A protein and the small-molecule ligand that binds it are described below.
Small molecule (SMILES): CC(C)C[C@@H](NC(=O)[C@H](C)NC(=O)CNC(=O)[C@@H](NC=O)C(C)C)C(=O)N[C@@H](C)C(=O)N[C@@H](C(=O)N[C@H](C(=O)N[C@@H](C(=O)N[C@@H](CC1=CN=C2CC=CC=C12)C(=O)N[C@H](CC(C)C)C(=O)N[C@@H](CC1=c2ccccc2=NC1)C(=O)N[C@H](CC(C)C)C(=O)N[C@@H](CC1=c2ccccc2=NC1)C(=O)N[C@H](CC(C)C)C(=O)N[C@@H](CC1=c2ccccc2=NC1)C(=O)NCCO)C(C)C)C(C)C)C(C)C

Binding-site contacts:
Ligand atom O contacts residue DLE10 of chain 1.B at 3.0 Å (h-bond).
Ligand atom O contacts residue TRP15 of chain 1.B at 2.8 Å (h-bond).
Ligand atom N contacts residue DLE10 of chain 1.B at 3.0 Å (h-bond).
Ligand atom N contacts residue DLE4 of chain 1.B at 2.9 Å (h-bond).
Ligand atom N contacts residue DLE14 of chain 1.B at 2.9 Å (h-bond).
Ligand atom O contacts residue FVA1 of chain 1.B at 2.9 Å (h-bond).
Ligand atom O contacts residue TRP13 of chain 1.B at 2.9 Å (h-bond).
Ligand atom N contacts residue VAL7 of chain 1.B at 2.8 Å (h-bond).
Ligand atom N contacts residue ALA3 of chain 1.B at 2.8 Å (h-bond).
Ligand atom N contacts residue TRP11 of chain 1.B at 2.8 Å (h-bond).
Ligand atom CA contacts residue DLE4 of chain 1.B at 3.3 Å.
Ligand atom O contacts residue ALA3 of chain 1.B at 2.9 Å (h-bond).
Ligand atom O contacts residue ETA16 of chain 1.B at 2.9 Å (h-bond).
Ligand atom N contacts residue FVA1 of chain 1.B at 2.8 Å (h-bond).
Ligand atom O contacts residue 15P1 of chain 1.H at 3.1 Å.
Ligand atom N contacts residue DLE12 of chain 1.B at 2.9 Å (h-bond).
Ligand atom O contacts residue TRP9 of chain 1.B at 2.8 Å (h-bond).
Ligand atom O contacts residue TRP13 of chain 1.B at 3.3 Å.
Ligand atom O contacts residue VAL7 of chain 1.B at 2.9 Å (h-bond).
Ligand atom CA contacts residue DLE10 of chain 1.B at 3.3 Å.
Ligand atom O contacts residue DLE12 of chain 1.B at 2.8 Å (h-bond).
Ligand atom O contacts residue DLE4 of chain 1.B at 3.2 Å.
Ligand atom CA contacts residue TRP11 of chain 1.B at 3.3 Å (hydrophobic).
Ligand atom N contacts residue ETA16 of chain 1.B at 2.8 Å (h-bond).
Ligand atom O contacts residue DLE14 of chain 1.B at 2.9 Å (h-bond).
Ligand atom N contacts residue TRP15 of chain 1.B at 2.9 Å (h-bond).
Ligand atom O contacts residue ALA5 of chain 1.B at 2.8 Å (h-bond).
Ligand atom O contacts residue DLE4 of chain 1.B at 2.8 Å (h-bond).
Ligand atom O contacts residue TRP15 of chain 1.B at 3.3 Å.
Ligand atom N contacts residue DVA8 of chain 1.B at 2.8 Å (h-bond).
Ligand atom NE1 contacts residue 15P1 of chain 1.H at 3.1 Å (h-bond).
Ligand atom O contacts residue TRP11 of chain 1.B at 2.8 Å (h-bond).
Ligand atom N contacts residue ALA5 of chain 1.B at 2.8 Å (h-bond).
Ligand atom N contacts residue TRP13 of chain 1.B at 3.0 Å (h-bond).
Ligand atom NE1 contacts residue 15P1 of chain 1.G at 3.0 Å (h-bond).
Ligand atom N contacts residue DVA6 of chain 1.B at 2.9 Å (h-bond).
Ligand atom O contacts residue DVA6 of chain 1.B at 2.9 Å (h-bond).
Ligand atom O contacts residue TRP9 of chain 1.B at 3.3 Å.
Ligand atom N contacts residue TRP9 of chain 1.B at 2.9 Å (h-bond).
Ligand atom O contacts residue DVA8 of chain 1.B at 2.9 Å (h-bond).

Sequence of chain 1.B:
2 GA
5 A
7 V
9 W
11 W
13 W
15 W